A protein and the small-molecule ligand that binds it are described below.
Small molecule (SMILES): N[C@@H](CCC(=O)O)C(=O)O

Binding-site contacts:
Ligand atom OE2 contacts residue GLU191 of chain 1.B at 3.7 Å.
Ligand atom OE1 contacts residue GLU191 of chain 1.B at 4.2 Å.
Ligand atom C contacts residue TYR61 of chain 1.B at 3.4 Å (hydrophobic).
Ligand atom OE1 contacts residue THR143 of chain 1.B at 3.0 Å (h-bond).
Ligand atom OXT contacts residue TYR61 of chain 1.B at 3.5 Å.
Ligand atom N contacts residue PRO89 of chain 1.B at 2.8 Å (h-bond).
Ligand atom O contacts residue GLY141 of chain 1.B at 3.3 Å.
Ligand atom O contacts residue ALA142 of chain 1.B at 2.8 Å (h-bond).
Ligand atom OE2 contacts residue THR143 of chain 1.B at 2.7 Å (h-bond).
Ligand atom OE1 contacts residue ALA142 of chain 1.B at 3.2 Å (h-bond).
Ligand atom N contacts residue TYR217 of chain 1.B at 4.0 Å.
Ligand atom CB contacts residue ALA142 of chain 1.B at 4.3 Å (hydrophobic).
Ligand atom CD contacts residue THR143 of chain 1.B at 3.3 Å.
Ligand atom CD contacts residue GLU191 of chain 1.B at 3.9 Å.
Ligand atom OXT contacts residue ALA142 of chain 1.B at 4.2 Å.
Ligand atom OXT contacts residue PRO89 of chain 1.B at 3.5 Å (h-bond).
Ligand atom N contacts residue GLU191 of chain 1.B at 2.8 Å (salt-bridge).
Ligand atom O contacts residue ARG96 of chain 1.B at 2.8 Å (salt-bridge).
Ligand atom OE1 contacts residue GLY141 of chain 1.B at 3.7 Å.
Ligand atom CA contacts residue GLU191 of chain 1.B at 3.4 Å.
Ligand atom CG contacts residue VAL138 of chain 1.B at 4.4 Å (hydrophobic).
Ligand atom C contacts residue GLU191 of chain 1.B at 4.3 Å.
Ligand atom OXT contacts residue ALA91 of chain 1.B at 2.9 Å (h-bond).
Ligand atom OXT contacts residue LEU90 of chain 1.B at 3.5 Å.
Ligand atom CA contacts residue TYR61 of chain 1.B at 3.8 Å (hydrophobic).
Ligand atom CD contacts residue VAL138 of chain 1.B at 4.4 Å (hydrophobic).
Ligand atom CD contacts residue ALA142 of chain 1.B at 4.3 Å (hydrophobic).
Ligand atom CB contacts residue TYR61 of chain 1.B at 3.5 Å (hydrophobic).
Ligand atom C contacts residue PRO89 of chain 1.B at 4.1 Å (hydrophobic).
Ligand atom OXT contacts residue ARG96 of chain 1.B at 3.0 Å (salt-bridge).
Ligand atom CA contacts residue ALA142 of chain 1.B at 4.1 Å (hydrophobic).
Ligand atom CB contacts residue GLU191 of chain 1.B at 4.2 Å.
Ligand atom C contacts residue ARG96 of chain 1.B at 3.5 Å.
Ligand atom CG contacts residue GLU191 of chain 1.B at 3.7 Å.
Ligand atom O contacts residue TYR61 of chain 1.B at 3.2 Å.
Ligand atom C contacts residue ALA91 of chain 1.B at 4.1 Å (hydrophobic).
Ligand atom C contacts residue ALA142 of chain 1.B at 3.7 Å (hydrophobic).
Ligand atom CA contacts residue PRO89 of chain 1.B at 4.0 Å (hydrophobic).
Ligand atom N contacts residue TYR61 of chain 1.B at 3.7 Å.
Ligand atom CB contacts residue GLY141 of chain 1.B at 4.4 Å.

Sequence of chain 1.B:
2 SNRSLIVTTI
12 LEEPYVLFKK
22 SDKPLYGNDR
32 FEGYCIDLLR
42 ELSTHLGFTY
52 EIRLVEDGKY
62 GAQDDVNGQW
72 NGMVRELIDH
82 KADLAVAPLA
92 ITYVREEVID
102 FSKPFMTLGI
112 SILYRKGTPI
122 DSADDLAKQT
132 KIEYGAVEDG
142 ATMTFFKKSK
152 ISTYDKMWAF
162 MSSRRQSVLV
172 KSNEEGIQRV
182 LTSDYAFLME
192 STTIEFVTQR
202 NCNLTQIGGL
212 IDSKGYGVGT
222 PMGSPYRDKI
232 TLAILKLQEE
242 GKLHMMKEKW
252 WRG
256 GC